Binding-site contacts:
Ligand atom OAV contacts residue GLY100 of chain 1.D at 3.0 Å (h-bond).
Ligand atom NBD contacts residue TYR157 of chain 1.D at 3.4 Å.
Ligand atom CAO contacts residue ALA55 of chain 1.D at 3.5 Å (hydrophobic).
Ligand atom CBE contacts residue TYR157 of chain 1.D at 3.7 Å (hydrophobic).
Ligand atom SAT contacts residue GLY100 of chain 1.D at 3.8 Å.
Ligand atom CCG contacts residue ALA104 of chain 1.D at 3.8 Å (hydrophobic).
Ligand atom OBL contacts residue TRP99 of chain 1.D at 3.3 Å (h-bond).
Ligand atom NAP contacts residue TYR58 of chain 1.D at 3.4 Å.
Ligand atom OBL contacts residue GLY100 of chain 1.D at 3.7 Å.
Ligand atom OBM contacts residue TYR157 of chain 1.D at 3.6 Å.
Ligand atom CCF contacts residue PHE67 of chain 1.D at 3.8 Å (hydrophobic).
Ligand atom CBO contacts residue TYR58 of chain 1.D at 3.7 Å (hydrophobic).
Ligand atom OBL contacts residue VAL103 of chain 1.D at 3.3 Å.
Ligand atom CCL contacts residue TYR63 of chain 1.D at 3.7 Å (hydrophobic).
Ligand atom CBT contacts residue ARG101 of chain 1.D at 3.6 Å.
Ligand atom CCE contacts residue MET70 of chain 1.D at 3.8 Å (hydrophobic).
Ligand atom CCK contacts residue MET70 of chain 1.D at 3.7 Å (hydrophobic).
Ligand atom CAW contacts residue TYR157 of chain 1.D at 3.7 Å (hydrophobic).
Ligand atom OBM contacts residue ALA55 of chain 1.D at 3.4 Å.
Ligand atom CCK contacts residue PHE67 of chain 1.D at 3.8 Å (hydrophobic).
Ligand atom CBB contacts residue TYR157 of chain 1.D at 3.7 Å (hydrophobic).
Ligand atom CAE contacts residue TYR63 of chain 1.D at 3.7 Å (hydrophobic).
Ligand atom CBG contacts residue TYR58 of chain 1.D at 3.8 Å (hydrophobic).
Ligand atom CCD contacts residue MET70 of chain 1.D at 3.8 Å (hydrophobic).
Ligand atom CBU contacts residue ARG101 of chain 1.D at 3.7 Å.
Ligand atom NAS contacts residue GLY100 of chain 1.D at 3.3 Å.
Ligand atom OBL contacts residue PHE153 of chain 1.D at 3.3 Å.
Ligand atom NAL contacts residue TYR58 of chain 1.D at 3.4 Å.
Ligand atom CAY contacts residue TYR157 of chain 1.D at 3.7 Å (hydrophobic).
Ligand atom CAZ contacts residue TYR157 of chain 1.D at 3.6 Å (hydrophobic).
Ligand atom CAJ contacts residue PHE59 of chain 1.D at 3.6 Å (hydrophobic).
Ligand atom OAV contacts residue TRP99 of chain 1.D at 3.7 Å.
Ligand atom CCH contacts residue VAL88 of chain 1.D at 3.8 Å (hydrophobic).
Ligand atom NBC contacts residue TYR157 of chain 1.D at 3.5 Å.
Ligand atom OBL contacts residue TYR157 of chain 1.D at 3.7 Å.
Ligand atom CBQ contacts residue TYR63 of chain 1.D at 3.6 Å (hydrophobic).
Ligand atom CCK contacts residue ASP66 of chain 1.D at 3.6 Å.
Ligand atom CAI contacts residue PHE59 of chain 1.D at 3.7 Å (hydrophobic).
Ligand atom CBB contacts residue GLY100 of chain 1.D at 3.4 Å.
Ligand atom CBA contacts residue TYR157 of chain 1.D at 3.7 Å (hydrophobic).

The protein below binds the small molecule below.
Small molecule (SMILES): CC(C)c1ccccc1[C@@H]1CCCN1C1CC2(CCN(c3ccc(C(=O)NS(=O)(=O)c4ccc(NCC5CCC(C)(O)CC5)c([N+](=O)[O-])c4)c(Oc4cnc5[nH]ccc5c4)c3)CC2)C1

Sequence of chain 1.D:
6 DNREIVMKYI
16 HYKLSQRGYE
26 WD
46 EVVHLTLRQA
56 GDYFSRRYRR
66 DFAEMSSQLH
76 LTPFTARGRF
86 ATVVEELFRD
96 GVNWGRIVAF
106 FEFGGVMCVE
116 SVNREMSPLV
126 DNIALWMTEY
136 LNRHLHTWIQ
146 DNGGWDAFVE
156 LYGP